Sequence of chain 1.A:
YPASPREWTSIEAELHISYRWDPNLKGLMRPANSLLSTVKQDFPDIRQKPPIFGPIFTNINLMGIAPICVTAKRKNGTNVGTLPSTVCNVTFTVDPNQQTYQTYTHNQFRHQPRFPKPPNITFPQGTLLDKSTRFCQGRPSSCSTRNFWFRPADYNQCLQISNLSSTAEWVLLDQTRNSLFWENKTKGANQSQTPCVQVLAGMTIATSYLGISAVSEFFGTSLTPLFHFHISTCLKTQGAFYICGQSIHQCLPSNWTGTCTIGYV

This small molecule binds to this protein.
Small molecule (SMILES): CC(=O)N[C@H]1[C@H](O[C@H]2[C@H](O)[C@@H](NC(C)=O)CO[C@@H]2CO)O[C@H](CO[C@@H]2O[C@H](CO[C@H]3O[C@H](CO)[C@@H](O)[C@H](O)[C@@H]3O)[C@@H](O)[C@H](O[C@H]3O[C@H](CO)[C@@H](O)[C@H](O)[C@@H]3O)[C@@H]2O)[C@@H](O)[C@@H]1O

Binding-site contacts:
Ligand atom O4 contacts residue TYR212 of chain 1.A at 4.0 Å.
Ligand atom C1 contacts residue ASN177 of chain 1.A at 1.4 Å.
Ligand atom C1 contacts residue ARG203 of chain 1.A at 3.4 Å.
Ligand atom C6 contacts residue ASN213 of chain 1.A at 3.8 Å.
Ligand atom C5 contacts residue ASN213 of chain 1.A at 3.4 Å.
Ligand atom C7 contacts residue ASN177 of chain 1.A at 3.1 Å.
Ligand atom O6 contacts residue ASN213 of chain 1.A at 3.2 Å (h-bond).
Ligand atom O5 contacts residue ASN213 of chain 1.A at 4.1 Å.
Ligand atom O5 contacts residue ARG203 of chain 1.A at 4.0 Å.
Ligand atom O7 contacts residue GLN232 of chain 1.A at 2.5 Å (h-bond).
Ligand atom N2 contacts residue THR233 of chain 1.A at 4.1 Å.
Ligand atom C8 contacts residue TRP206 of chain 1.A at 3.1 Å (hydrophobic).
Ligand atom C5 contacts residue ASN213 of chain 1.A at 3.5 Å.
Ligand atom O7 contacts residue LYS174 of chain 1.A at 3.4 Å (salt-bridge).
Ligand atom O6 contacts residue ASN213 of chain 1.A at 2.6 Å (h-bond).
Ligand atom N2 contacts residue ASN177 of chain 1.A at 2.9 Å (h-bond).
Ligand atom C3 contacts residue ASN177 of chain 1.A at 3.8 Å.
Ligand atom O3 contacts residue THR233 of chain 1.A at 3.9 Å.
Ligand atom C7 contacts residue GLN232 of chain 1.A at 3.2 Å.
Ligand atom C7 contacts residue ARG208 of chain 1.A at 3.4 Å.
Ligand atom C2 contacts residue ARG203 of chain 1.A at 3.4 Å.
Ligand atom O6 contacts residue PRO175 of chain 1.A at 4.1 Å.
Ligand atom O2 contacts residue ASN213 of chain 1.A at 2.3 Å (h-bond).
Ligand atom O7 contacts residue ARG208 of chain 1.A at 2.4 Å (salt-bridge).
Ligand atom O5 contacts residue THR233 of chain 1.A at 3.8 Å.
Ligand atom O6 contacts residue THR233 of chain 1.A at 3.8 Å.
Ligand atom O7 contacts residue ASN177 of chain 1.A at 2.8 Å (h-bond).
Ligand atom C1 contacts residue THR233 of chain 1.A at 3.8 Å.
Ligand atom O4 contacts residue ASP211 of chain 1.A at 3.2 Å (salt-bridge).
Ligand atom O5 contacts residue ASN177 of chain 1.A at 2.3 Å (h-bond).
Ligand atom O3 contacts residue ARG208 of chain 1.A at 2.9 Å (salt-bridge).
Ligand atom O7 contacts residue PHE205 of chain 1.A at 3.7 Å.
Ligand atom C1 contacts residue ASN213 of chain 1.A at 3.8 Å.
Ligand atom C2 contacts residue ASN213 of chain 1.A at 3.3 Å.
Ligand atom C5 contacts residue THR233 of chain 1.A at 3.8 Å.
Ligand atom C6 contacts residue ASN213 of chain 1.A at 3.4 Å.
Ligand atom C5 contacts residue ASN177 of chain 1.A at 3.6 Å.
Ligand atom O2 contacts residue ARG203 of chain 1.A at 2.9 Å (salt-bridge).
Ligand atom C8 contacts residue GLN232 of chain 1.A at 3.3 Å.
Ligand atom C2 contacts residue ASN177 of chain 1.A at 2.5 Å.